Binding-site contacts:
Ligand atom O5 contacts residue 3MY2 of chain 1.L at 3.0 Å (h-bond).
Ligand atom O3 contacts residue T551 of chain 1.TA at 3.7 Å.
Ligand atom C1 contacts residue GHP4 of chain 1.L at 1.4 Å.
Ligand atom O6A contacts residue 3MY2 of chain 1.L at 3.2 Å.
Ligand atom C5 contacts residue GHP4 of chain 1.L at 3.6 Å.
Ligand atom C5 contacts residue 3MY2 of chain 1.L at 4.1 Å.
Ligand atom C1 contacts residue 3MY2 of chain 1.L at 3.4 Å.
Ligand atom C3 contacts residue GHP4 of chain 1.L at 3.8 Å.
Ligand atom C4 contacts residue GHP4 of chain 1.L at 4.2 Å.
Ligand atom C2 contacts residue T551 of chain 1.TA at 2.4 Å.
Ligand atom N2 contacts residue T551 of chain 1.TA at 1.4 Å.
Ligand atom N2 contacts residue GHP4 of chain 1.L at 2.9 Å (h-bond).
Ligand atom C2 contacts residue GHP4 of chain 1.L at 2.4 Å.
Ligand atom N2 contacts residue OMY6 of chain 1.L at 3.4 Å (h-bond).
Ligand atom C2 contacts residue OMY6 of chain 1.L at 3.8 Å.
Ligand atom O6B contacts residue 3MY2 of chain 1.L at 3.3 Å.
Ligand atom O5 contacts residue OMY6 of chain 1.L at 4.2 Å.
Ligand atom C1 contacts residue OMY6 of chain 1.L at 3.0 Å.
Ligand atom O5 contacts residue GHP4 of chain 1.L at 2.3 Å (h-bond).
Ligand atom C6 contacts residue 3MY2 of chain 1.L at 3.7 Å.
Ligand atom C3 contacts residue T551 of chain 1.TA at 3.6 Å.
Ligand atom C1 contacts residue T551 of chain 1.TA at 3.4 Å.

This small molecule binds to this protein.
Small molecule (SMILES): N[C@@H]1[C@@H](O)[C@H](O)[C@@H](C(=O)O)O[C@H]1O